Binding-site contacts:
Ligand atom CA1 contacts residue GLY228 of chain 1.B at 3.5 Å.
Ligand atom O3 contacts residue GLY203 of chain 1.B at 3.1 Å (h-bond).
Ligand atom NH1 contacts residue GLY238 of chain 1.B at 3.5 Å.
Ligand atom CB1 contacts residue GLY228 of chain 1.B at 3.4 Å.
Ligand atom CZ3 contacts residue ASP199 of chain 1.B at 3.7 Å.
Ligand atom CH2 contacts residue HIS43 of chain 1.B at 1.3 Å.
Ligand atom O1 contacts residue TRP227 of chain 1.B at 3.2 Å.
Ligand atom CZ3 contacts residue ALA200 of chain 1.B at 3.0 Å (hydrophobic).
Ligand atom NE contacts residue ALA200 of chain 1.B at 3.7 Å.
Ligand atom CB2 contacts residue LEU96 of chain 1.B at 3.7 Å (hydrophobic).
Ligand atom O2 contacts residue TRP50 of chain 1.B at 3.7 Å.
Ligand atom CA3 contacts residue SER205 of chain 1.B at 2.4 Å.
Ligand atom NH2 contacts residue ASP199 of chain 1.B at 2.9 Å (salt-bridge).
Ligand atom NH2 contacts residue GLY230 of chain 1.B at 2.9 Å (h-bond).
Ligand atom NH1 contacts residue ALA200 of chain 1.B at 3.1 Å (h-bond).
Ligand atom O3 contacts residue SER205 of chain 1.B at 2.2 Å (h-bond).
Ligand atom CE2 contacts residue LEU96 of chain 1.B at 3.7 Å (hydrophobic).
Ligand atom N3 contacts residue HIS43 of chain 1.B at 3.2 Å (h-bond).
Ligand atom O1 contacts residue GLY228 of chain 1.B at 3.0 Å (h-bond).
Ligand atom CH2 contacts residue SER205 of chain 1.B at 2.4 Å.
Ligand atom C3 contacts residue HIS43 of chain 1.B at 2.5 Å.
Ligand atom CD2 contacts residue ILE179 of chain 1.B at 3.6 Å (hydrophobic).
Ligand atom N1 contacts residue GLY228 of chain 1.B at 2.9 Å (h-bond).
Ligand atom CD2 contacts residue TRP227 of chain 1.B at 3.8 Å (hydrophobic).
Ligand atom CD4 contacts residue TRP227 of chain 1.B at 3.8 Å (hydrophobic).
Ligand atom N3 contacts residue SER226 of chain 1.B at 3.0 Å (h-bond).
Ligand atom CE1 contacts residue TYR47 of chain 1.B at 3.6 Å (hydrophobic).
Ligand atom CG2 contacts residue TYR47 of chain 1.B at 3.6 Å (hydrophobic).
Ligand atom NH1 contacts residue ASP199 of chain 1.B at 2.9 Å (salt-bridge).
Ligand atom CB3 contacts residue SER205 of chain 1.B at 2.7 Å.
Ligand atom O3 contacts residue HIS43 of chain 1.B at 3.7 Å.
Ligand atom CB3 contacts residue SER226 of chain 1.B at 3.7 Å.
Ligand atom C3 contacts residue SER205 of chain 1.B at 1.4 Å.
Ligand atom CB2 contacts residue HIS43 of chain 1.B at 3.5 Å.
Ligand atom C1 contacts residue GLY228 of chain 1.B at 3.6 Å.
Ligand atom NH2 contacts residue ALA200 of chain 1.B at 3.1 Å (h-bond).
Ligand atom C2 contacts residue HIS43 of chain 1.B at 3.7 Å.
Ligand atom N3 contacts residue SER205 of chain 1.B at 3.1 Å (h-bond).
Ligand atom CA3 contacts residue HIS43 of chain 1.B at 3.5 Å.
Ligand atom NE contacts residue GLY228 of chain 1.B at 3.7 Å.

Sequence of chain 1.B:
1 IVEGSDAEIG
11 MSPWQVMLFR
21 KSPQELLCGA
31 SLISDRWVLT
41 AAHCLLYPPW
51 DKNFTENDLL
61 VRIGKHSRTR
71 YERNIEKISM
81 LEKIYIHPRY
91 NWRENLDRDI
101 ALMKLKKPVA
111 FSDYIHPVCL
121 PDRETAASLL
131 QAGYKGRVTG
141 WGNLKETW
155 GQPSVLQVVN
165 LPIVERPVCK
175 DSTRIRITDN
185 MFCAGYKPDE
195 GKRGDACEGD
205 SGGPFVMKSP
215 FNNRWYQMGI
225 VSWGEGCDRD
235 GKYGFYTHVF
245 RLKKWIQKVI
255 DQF

A protein and the small-molecule ligand that binds it are described below.
Small molecule (SMILES): [H]/N=C(/N)NCCC[C@H](NC(=O)[C@@H]1CCCN1C(=O)[C@H](N)Cc1ccccc1)C(C)O